Sequence of chain 1.A:
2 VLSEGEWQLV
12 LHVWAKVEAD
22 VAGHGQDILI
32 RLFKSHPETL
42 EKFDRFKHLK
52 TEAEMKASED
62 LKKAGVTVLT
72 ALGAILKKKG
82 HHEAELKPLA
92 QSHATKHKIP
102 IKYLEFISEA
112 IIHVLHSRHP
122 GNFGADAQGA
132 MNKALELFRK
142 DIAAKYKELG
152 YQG

This small molecule binds to this protein.
Small molecule (SMILES): C=CC1=C(C)C2=Cc3c(C=C)c(C)c4n3[Fe]35(c6ccc(Cl)cc6)<-N2=C1C=c1c(C)c(CCC(=O)O)c(n13)=CC1=N->5C(=C4)C(C)=C1CCC(=O)O

Binding-site contacts:
Ligand atom C3D contacts residue HIS98 of chain 1.A at 3.4 Å.
Ligand atom C4D contacts residue HIS98 of chain 1.A at 3.5 Å.
Ligand atom CAD contacts residue HIS98 of chain 1.A at 3.0 Å.
Ligand atom CMD contacts residue LYS43 of chain 1.A at 3.3 Å.
Ligand atom C1D contacts residue PHE44 of chain 1.A at 3.6 Å (hydrophobic).
Ligand atom C1 contacts residue VAL69 of chain 1.A at 3.4 Å (hydrophobic).
Ligand atom C1B contacts residue HIS94 of chain 1.A at 3.7 Å.
Ligand atom CHB contacts residue LEU90 of chain 1.A at 3.5 Å (hydrophobic).
Ligand atom O2A contacts residue HIS98 of chain 1.A at 2.8 Å (h-bond).
Ligand atom C5 contacts residue PHE44 of chain 1.A at 3.5 Å (hydrophobic).
Ligand atom NA contacts residue HIS94 of chain 1.A at 2.9 Å (h-bond).
Ligand atom CHA contacts residue HIS98 of chain 1.A at 3.5 Å.
Ligand atom CHD contacts residue PHE44 of chain 1.A at 3.3 Å (hydrophobic).
Ligand atom C1A contacts residue HIS94 of chain 1.A at 3.5 Å.
Ligand atom O2D contacts residue ARG46 of chain 1.A at 3.0 Å (salt-bridge).
Ligand atom C5 contacts residue VAL69 of chain 1.A at 3.7 Å (hydrophobic).
Ligand atom NB contacts residue HIS94 of chain 1.A at 3.0 Å (h-bond).
Ligand atom C4A contacts residue HIS94 of chain 1.A at 3.5 Å.
Ligand atom CL1 contacts residue LEU30 of chain 1.A at 3.5 Å.
Ligand atom C3 contacts residue PHE44 of chain 1.A at 3.4 Å (hydrophobic).
Ligand atom CMD contacts residue PHE44 of chain 1.A at 3.7 Å (hydrophobic).
Ligand atom CGA contacts residue SER93 of chain 1.A at 3.5 Å.
Ligand atom CL1 contacts residue ALA65 of chain 1.A at 3.7 Å.
Ligand atom CAC contacts residue ILE100 of chain 1.A at 3.5 Å (hydrophobic).
Ligand atom ND contacts residue HIS94 of chain 1.A at 3.0 Å (h-bond).
Ligand atom C2 contacts residue VAL69 of chain 1.A at 3.5 Å (hydrophobic).
Ligand atom C2D contacts residue HIS98 of chain 1.A at 3.6 Å.
Ligand atom CHD contacts residue ILE100 of chain 1.A at 3.6 Å (hydrophobic).
Ligand atom O2A contacts residue SER93 of chain 1.A at 3.6 Å.
Ligand atom CMC contacts residue TYR104 of chain 1.A at 3.5 Å (hydrophobic).
Ligand atom CAC contacts residue PHE44 of chain 1.A at 3.6 Å (hydrophobic).
Ligand atom FE contacts residue HIS94 of chain 1.A at 2.2 Å.
Ligand atom C4 contacts residue PHE44 of chain 1.A at 3.2 Å (hydrophobic).
Ligand atom C3 contacts residue VAL69 of chain 1.A at 3.6 Å (hydrophobic).
Ligand atom C6 contacts residue VAL69 of chain 1.A at 3.5 Å (hydrophobic).
Ligand atom NC contacts residue HIS94 of chain 1.A at 3.1 Å (h-bond).
Ligand atom C2D contacts residue PHE44 of chain 1.A at 3.6 Å (hydrophobic).
Ligand atom CMB contacts residue VAL69 of chain 1.A at 3.7 Å (hydrophobic).
Ligand atom CBC contacts residue TYR104 of chain 1.A at 3.6 Å (hydrophobic).
Ligand atom O1A contacts residue SER93 of chain 1.A at 2.5 Å (h-bond).